A protein and the small-molecule ligand that binds it are described below.
Small molecule (SMILES): Cc1ncnc2c1ncn2[C@@H]1O[C@H]([C@@H](C)O)[C@@H](O)[C@H]1O

Sequence of chain 1.A:
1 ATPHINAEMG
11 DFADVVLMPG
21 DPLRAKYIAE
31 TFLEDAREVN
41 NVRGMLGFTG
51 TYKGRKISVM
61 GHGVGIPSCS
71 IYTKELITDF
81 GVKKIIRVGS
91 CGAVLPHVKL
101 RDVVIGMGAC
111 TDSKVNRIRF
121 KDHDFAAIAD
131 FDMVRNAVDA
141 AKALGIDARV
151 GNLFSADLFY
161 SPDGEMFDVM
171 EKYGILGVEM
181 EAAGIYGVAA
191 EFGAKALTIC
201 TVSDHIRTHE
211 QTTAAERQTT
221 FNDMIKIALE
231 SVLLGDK

Sequence of chain 2.A:
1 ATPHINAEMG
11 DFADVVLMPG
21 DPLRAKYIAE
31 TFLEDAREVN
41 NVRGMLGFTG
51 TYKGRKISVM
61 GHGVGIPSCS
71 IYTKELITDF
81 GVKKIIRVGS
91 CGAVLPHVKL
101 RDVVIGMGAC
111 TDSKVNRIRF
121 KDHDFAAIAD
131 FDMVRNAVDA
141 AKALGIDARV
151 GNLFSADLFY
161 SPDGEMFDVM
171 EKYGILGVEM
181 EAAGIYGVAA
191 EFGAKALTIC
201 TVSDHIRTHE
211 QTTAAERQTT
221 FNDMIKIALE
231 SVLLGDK

Binding-site contacts:
Ligand atom C8 contacts residue GLY92 of chain 2.A at 3.8 Å.
Ligand atom C6' contacts residue ASP204 of chain 2.A at 3.4 Å.
Ligand atom C4' contacts residue SER90 of chain 2.A at 3.3 Å.
Ligand atom N1 contacts residue PHE159 of chain 2.A at 4.0 Å.
Ligand atom O4' contacts residue CYS91 of chain 2.A at 3.4 Å.
Ligand atom C1' contacts residue CYS91 of chain 2.A at 3.8 Å (hydrophobic).
Ligand atom O5' contacts residue SER90 of chain 2.A at 2.7 Å (h-bond).
Ligand atom C4 contacts residue VAL178 of chain 2.A at 3.4 Å (hydrophobic).
Ligand atom C5' contacts residue SER203 of chain 2.A at 4.0 Å.
Ligand atom C6 contacts residue PHE159 of chain 2.A at 4.0 Å (hydrophobic).
Ligand atom N1 contacts residue VAL178 of chain 2.A at 3.5 Å.
Ligand atom C4 contacts residue PHE159 of chain 2.A at 3.7 Å (hydrophobic).
Ligand atom N3 contacts residue VAL178 of chain 2.A at 3.5 Å (h-bond).
Ligand atom N7 contacts residue PHE159 of chain 2.A at 3.7 Å.
Ligand atom O2' contacts residue ARG87 of chain 2.A at 4.0 Å.
Ligand atom O3' contacts residue ARG43 of chain 1.A at 3.5 Å (salt-bridge).
Ligand atom C2 contacts residue MET180 of chain 2.A at 3.6 Å (hydrophobic).
Ligand atom C5 contacts residue PHE159 of chain 2.A at 3.6 Å (hydrophobic).
Ligand atom N3 contacts residue MET180 of chain 2.A at 3.6 Å.
Ligand atom C6' contacts residue SER203 of chain 2.A at 3.3 Å.
Ligand atom C6 contacts residue VAL178 of chain 2.A at 3.9 Å (hydrophobic).
Ligand atom C7 contacts residue PHE167 of chain 2.A at 3.7 Å (hydrophobic).
Ligand atom C2 contacts residue GLU179 of chain 2.A at 3.6 Å.
Ligand atom O2' contacts residue GLU179 of chain 2.A at 3.8 Å.
Ligand atom N9 contacts residue VAL178 of chain 2.A at 3.4 Å (h-bond).
Ligand atom O4' contacts residue SER90 of chain 2.A at 3.5 Å (h-bond).
Ligand atom N9 contacts residue GLY92 of chain 2.A at 4.0 Å.
Ligand atom C8 contacts residue PHE159 of chain 2.A at 3.8 Å (hydrophobic).
Ligand atom C2 contacts residue VAL178 of chain 2.A at 3.5 Å (hydrophobic).
Ligand atom N3 contacts residue GLU179 of chain 2.A at 3.5 Å.
Ligand atom C7 contacts residue PHE159 of chain 2.A at 3.6 Å (hydrophobic).
Ligand atom O2' contacts residue SER90 of chain 2.A at 3.5 Å (h-bond).
Ligand atom O2' contacts residue PO41 of chain 2.D at 3.4 Å (h-bond).
Ligand atom O5' contacts residue SER203 of chain 2.A at 3.4 Å (h-bond).
Ligand atom N9 contacts residue PHE159 of chain 2.A at 3.9 Å.
Ligand atom C1' contacts residue SER90 of chain 2.A at 3.8 Å.
Ligand atom O3' contacts residue PO41 of chain 2.D at 3.1 Å (h-bond).
Ligand atom C1' contacts residue VAL178 of chain 2.A at 3.4 Å (hydrophobic).
Ligand atom C5' contacts residue SER90 of chain 2.A at 3.5 Å.
Ligand atom C8 contacts residue ASP204 of chain 2.A at 3.9 Å.